The protein below binds the small molecule below.
Small molecule (SMILES): N[C@@H](Cn1ccc(=O)n(Cc2ccccc2C(=O)O)c1=O)C(=O)O

Binding-site contacts:
Ligand atom O contacts residue ARG95 of chain 1.A at 2.8 Å (salt-bridge).
Ligand atom C23 contacts residue VAL137 of chain 1.A at 3.8 Å (hydrophobic).
Ligand atom C contacts residue THR90 of chain 1.A at 3.9 Å.
Ligand atom CB contacts residue TYR61 of chain 1.A at 3.6 Å (hydrophobic).
Ligand atom C3 contacts residue TYR61 of chain 1.A at 3.6 Å (hydrophobic).
Ligand atom O contacts residue THR90 of chain 1.A at 2.8 Å (h-bond).
Ligand atom OXT contacts residue ARG95 of chain 1.A at 2.8 Å (salt-bridge).
Ligand atom N4 contacts residue TYR61 of chain 1.A at 4.1 Å.
Ligand atom O2 contacts residue SER141 of chain 1.A at 3.1 Å (h-bond).
Ligand atom C contacts residue TYR61 of chain 1.A at 3.9 Å (hydrophobic).
Ligand atom O1 contacts residue SER141 of chain 1.A at 3.6 Å (h-bond).
Ligand atom C10 contacts residue THR142 of chain 1.A at 3.4 Å.
Ligand atom C24 contacts residue SER173 of chain 1.A at 4.2 Å.
Ligand atom O contacts residue PRO88 of chain 1.A at 3.8 Å.
Ligand atom N contacts residue THR90 of chain 1.A at 3.0 Å (h-bond).
Ligand atom C2 contacts residue TYR61 of chain 1.A at 4.2 Å (hydrophobic).
Ligand atom C24 contacts residue VAL137 of chain 1.A at 3.9 Å (hydrophobic).
Ligand atom O7 contacts residue SER193 of chain 1.A at 3.8 Å.
Ligand atom CA contacts residue THR90 of chain 1.A at 3.8 Å.
Ligand atom C3 contacts residue TYR216 of chain 1.A at 4.2 Å (hydrophobic).
Ligand atom C17 contacts residue SER141 of chain 1.A at 4.2 Å.
Ligand atom C contacts residue PRO88 of chain 1.A at 4.2 Å (hydrophobic).
Ligand atom O contacts residue LEU89 of chain 1.A at 3.6 Å.
Ligand atom O contacts residue TYR61 of chain 1.A at 3.9 Å.
Ligand atom OXT contacts residue TYR61 of chain 1.A at 3.5 Å.
Ligand atom CA contacts residue PRO88 of chain 1.A at 3.9 Å (hydrophobic).
Ligand atom C2 contacts residue TYR216 of chain 1.A at 3.7 Å (hydrophobic).
Ligand atom C1 contacts residue TYR216 of chain 1.A at 4.1 Å (hydrophobic).
Ligand atom N contacts residue TYR216 of chain 1.A at 3.6 Å.
Ligand atom CB contacts residue PRO88 of chain 1.A at 4.1 Å (hydrophobic).
Ligand atom O2 contacts residue THR142 of chain 1.A at 2.8 Å (h-bond).
Ligand atom O8 contacts residue SER141 of chain 1.A at 3.6 Å.
Ligand atom O2 contacts residue GLY140 of chain 1.A at 3.4 Å.
Ligand atom N contacts residue PRO88 of chain 1.A at 3.0 Å (h-bond).
Ligand atom O1 contacts residue THR142 of chain 1.A at 2.7 Å (h-bond).
Ligand atom C10 contacts residue SER141 of chain 1.A at 3.5 Å.
Ligand atom C17 contacts residue GLU190 of chain 1.A at 4.1 Å.
Ligand atom O1 contacts residue GLU190 of chain 1.A at 3.7 Å.
Ligand atom C contacts residue ARG95 of chain 1.A at 3.5 Å.
Ligand atom C3 contacts residue PRO88 of chain 1.A at 3.7 Å (hydrophobic).

Sequence of chain 1.A:
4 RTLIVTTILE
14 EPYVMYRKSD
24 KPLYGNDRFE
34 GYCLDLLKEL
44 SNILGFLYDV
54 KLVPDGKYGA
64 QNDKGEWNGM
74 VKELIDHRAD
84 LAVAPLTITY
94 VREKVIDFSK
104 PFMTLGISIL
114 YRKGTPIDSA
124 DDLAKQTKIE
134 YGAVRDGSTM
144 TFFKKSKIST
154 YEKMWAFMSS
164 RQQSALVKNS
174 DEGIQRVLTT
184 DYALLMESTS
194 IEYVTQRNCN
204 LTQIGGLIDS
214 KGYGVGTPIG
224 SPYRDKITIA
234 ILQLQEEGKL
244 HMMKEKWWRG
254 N